Binding-site contacts:
Ligand atom C5 contacts residue TYR125 of chain 1.B at 3.4 Å (hydrophobic).
Ligand atom O4 contacts residue ASP83 of chain 1.B at 2.6 Å (salt-bridge).
Ligand atom C1 contacts residue SER211 of chain 1.B at 3.8 Å.
Ligand atom O4 contacts residue ALA82 of chain 1.B at 3.5 Å.
Ligand atom O2 contacts residue LEU212 of chain 1.B at 3.7 Å.
Ligand atom O3 contacts residue ASN127 of chain 1.B at 3.1 Å (h-bond).
Ligand atom O3 contacts residue GLY213 of chain 1.B at 3.0 Å (h-bond).
Ligand atom C5 contacts residue SER211 of chain 1.B at 3.8 Å.
Ligand atom C2 contacts residue ASP83 of chain 1.B at 4.3 Å.
Ligand atom C6 contacts residue ALA82 of chain 1.B at 4.2 Å (hydrophobic).
Ligand atom O3 contacts residue LEU212 of chain 1.B at 3.7 Å.
Ligand atom O6 contacts residue TYR125 of chain 1.B at 3.8 Å.
Ligand atom O6 contacts residue GLY214 of chain 1.B at 4.2 Å.
Ligand atom O3 contacts residue GLY103 of chain 1.B at 3.7 Å.
Ligand atom C3 contacts residue GLY213 of chain 1.B at 4.1 Å.
Ligand atom C6 contacts residue SER211 of chain 1.B at 4.0 Å.
Ligand atom O6 contacts residue ASP80 of chain 1.B at 3.7 Å.
Ligand atom C4 contacts residue ASP83 of chain 1.B at 3.1 Å.
Ligand atom C3 contacts residue ASP83 of chain 1.B at 3.3 Å.
Ligand atom O3 contacts residue GLY104 of chain 1.B at 3.1 Å (h-bond).
Ligand atom O4 contacts residue SER211 of chain 1.B at 2.8 Å (h-bond).
Ligand atom O4 contacts residue SER211 of chain 1.B at 3.8 Å.
Ligand atom C4 contacts residue SER211 of chain 1.B at 3.8 Å.
Ligand atom C3 contacts residue ASN127 of chain 1.B at 3.7 Å.
Ligand atom O3 contacts residue ASP83 of chain 1.B at 2.4 Å (salt-bridge).
Ligand atom O4 contacts residue GLY214 of chain 1.B at 4.2 Å.
Ligand atom C3 contacts residue SER211 of chain 1.B at 4.3 Å.
Ligand atom O2 contacts residue ASN127 of chain 1.B at 4.0 Å.
Ligand atom C3 contacts residue TYR125 of chain 1.B at 3.6 Å (hydrophobic).
Ligand atom C4 contacts residue TYR125 of chain 1.B at 3.6 Å (hydrophobic).
Ligand atom C6 contacts residue TYR125 of chain 1.B at 3.4 Å (hydrophobic).
Ligand atom C6 contacts residue ASP80 of chain 1.B at 4.0 Å.
Ligand atom C2 contacts residue SER211 of chain 1.B at 3.8 Å.
Ligand atom O3 contacts residue TYR125 of chain 1.B at 4.1 Å.
Ligand atom C6 contacts residue GLY214 of chain 1.B at 3.8 Å.
Ligand atom O3 contacts residue GLY214 of chain 1.B at 4.0 Å.
Ligand atom C4 contacts residue ALA82 of chain 1.B at 4.1 Å (hydrophobic).
Ligand atom O3 contacts residue SER211 of chain 1.B at 3.3 Å (h-bond).
Ligand atom O5 contacts residue SER211 of chain 1.B at 3.1 Å (h-bond).
Ligand atom O2 contacts residue GLY213 of chain 1.B at 3.9 Å.

Sequence of chain 1.B:
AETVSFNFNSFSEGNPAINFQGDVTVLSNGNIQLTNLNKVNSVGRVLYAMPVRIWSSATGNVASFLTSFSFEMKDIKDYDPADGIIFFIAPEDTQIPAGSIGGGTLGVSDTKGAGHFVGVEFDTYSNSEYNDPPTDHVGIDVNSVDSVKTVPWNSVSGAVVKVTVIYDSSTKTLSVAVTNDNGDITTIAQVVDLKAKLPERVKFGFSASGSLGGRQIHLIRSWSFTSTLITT

The small molecule below binds the protein below.
Small molecule (SMILES): OC[C@H]1O[C@@H](O[C@H]2[C@H](O)[C@@H](O)[C@@H](O)O[C@@H]2CO)[C@H](O)[C@@H](O)[C@H]1O